This small molecule binds to this protein.
Small molecule (SMILES): CC(=O)N[C@H]1[C@H](O[C@H]2[C@H](O)[C@@H](NC(C)=O)CO[C@@H]2CO)O[C@H](CO)[C@@H](O)[C@@H]1O

Binding-site contacts:
Ligand atom C8 contacts residue VAL135 of chain 1.G at 3.7 Å (hydrophobic).
Ligand atom C1 contacts residue ASN149 of chain 1.G at 1.5 Å.
Ligand atom O5 contacts residue ASN149 of chain 1.G at 2.4 Å (h-bond).
Ligand atom C7 contacts residue ASP313 of chain 1.G at 4.5 Å.
Ligand atom N2 contacts residue THR136 of chain 1.G at 4.1 Å.
Ligand atom O7 contacts residue ASN134 of chain 1.G at 4.3 Å.
Ligand atom C1 contacts residue TYR166 of chain 1.G at 4.0 Å (hydrophobic).
Ligand atom O7 contacts residue ASN149 of chain 1.G at 3.0 Å (h-bond).
Ligand atom C7 contacts residue TYR166 of chain 1.G at 3.8 Å (hydrophobic).
Ligand atom N2 contacts residue ASP313 of chain 1.G at 4.5 Å.
Ligand atom N2 contacts residue ASN149 of chain 1.G at 3.0 Å (h-bond).
Ligand atom C8 contacts residue ASN149 of chain 1.G at 4.4 Å.
Ligand atom C3 contacts residue TYR166 of chain 1.G at 4.3 Å (hydrophobic).
Ligand atom O7 contacts residue VAL135 of chain 1.G at 3.8 Å.
Ligand atom C4 contacts residue ASN149 of chain 1.G at 4.4 Å.
Ligand atom C7 contacts residue ASN149 of chain 1.G at 3.2 Å.
Ligand atom O6 contacts residue SER151 of chain 1.G at 3.5 Å (h-bond).
Ligand atom O7 contacts residue THR136 of chain 1.G at 2.9 Å (h-bond).
Ligand atom C5 contacts residue TYR166 of chain 1.G at 4.0 Å (hydrophobic).
Ligand atom O4 contacts residue TYR166 of chain 1.G at 4.1 Å.
Ligand atom C7 contacts residue VAL135 of chain 1.G at 4.5 Å (hydrophobic).
Ligand atom C8 contacts residue ASP313 of chain 1.G at 3.5 Å.
Ligand atom C2 contacts residue THR136 of chain 1.G at 4.4 Å.
Ligand atom C2 contacts residue ASN149 of chain 1.G at 2.5 Å.
Ligand atom C5 contacts residue ASN149 of chain 1.G at 3.8 Å.
Ligand atom C8 contacts residue LEU168 of chain 1.G at 4.3 Å (hydrophobic).
Ligand atom O5 contacts residue TYR166 of chain 1.G at 4.2 Å.
Ligand atom C3 contacts residue ASN149 of chain 1.G at 3.9 Å.
Ligand atom C7 contacts residue THR136 of chain 1.G at 3.4 Å.
Ligand atom C8 contacts residue THR136 of chain 1.G at 4.0 Å.
Ligand atom O7 contacts residue TYR166 of chain 1.G at 3.5 Å.
Ligand atom C8 contacts residue TYR166 of chain 1.G at 3.7 Å (hydrophobic).
Ligand atom O6 contacts residue TYR166 of chain 1.G at 3.9 Å.

Sequence of chain 1.G:
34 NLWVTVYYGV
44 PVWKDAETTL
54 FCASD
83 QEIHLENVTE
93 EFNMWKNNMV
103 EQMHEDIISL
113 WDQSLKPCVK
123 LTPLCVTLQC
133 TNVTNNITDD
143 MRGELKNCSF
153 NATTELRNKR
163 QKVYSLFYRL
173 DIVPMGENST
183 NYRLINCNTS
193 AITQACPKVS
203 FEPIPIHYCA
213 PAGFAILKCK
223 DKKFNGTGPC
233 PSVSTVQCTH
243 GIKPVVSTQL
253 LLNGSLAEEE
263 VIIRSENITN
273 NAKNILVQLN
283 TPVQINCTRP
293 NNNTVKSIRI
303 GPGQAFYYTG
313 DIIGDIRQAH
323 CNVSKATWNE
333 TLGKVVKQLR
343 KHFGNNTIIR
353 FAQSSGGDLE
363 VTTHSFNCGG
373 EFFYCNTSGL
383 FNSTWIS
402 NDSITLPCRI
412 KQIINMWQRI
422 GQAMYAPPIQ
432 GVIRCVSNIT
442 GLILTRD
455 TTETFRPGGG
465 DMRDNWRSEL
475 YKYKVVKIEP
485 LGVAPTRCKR